Binding-site contacts:
Ligand atom C04 contacts residue TRP56 of chain 6.A at 3.8 Å (hydrophobic).
Ligand atom C11 contacts residue HIS139 of chain 6.A at 3.4 Å.
Ligand atom C20 contacts residue TRP56 of chain 6.A at 3.6 Å (hydrophobic).
Ligand atom S17 contacts residue PHE104 of chain 6.A at 3.7 Å.
Ligand atom C13 contacts residue ALA140 of chain 6.A at 3.8 Å (hydrophobic).
Ligand atom C10 contacts residue PHE422 of chain 6.A at 3.3 Å (hydrophobic).
Ligand atom S05 contacts residue SO41 of chain 6.G at 3.8 Å.
Ligand atom C21 contacts residue ALA53 of chain 6.A at 3.8 Å (hydrophobic).
Ligand atom C14 contacts residue GLU421 of chain 6.A at 3.1 Å.
Ligand atom N15 contacts residue ILE48 of chain 6.A at 3.5 Å.
Ligand atom C08 contacts residue GLU421 of chain 6.A at 3.4 Å.
Ligand atom C02 contacts residue TRP56 of chain 6.A at 3.5 Å (hydrophobic).
Ligand atom C18 contacts residue TRP56 of chain 6.A at 3.6 Å (hydrophobic).
Ligand atom C19 contacts residue TRP56 of chain 6.A at 3.5 Å (hydrophobic).
Ligand atom C04 contacts residue SO41 of chain 6.G at 3.2 Å.
Ligand atom C11 contacts residue SO41 of chain 6.G at 3.8 Å.
Ligand atom N15 contacts residue SO41 of chain 6.G at 3.8 Å.
Ligand atom N03 contacts residue TRP56 of chain 6.A at 3.8 Å.
Ligand atom N01 contacts residue MET85 of chain 6.A at 3.6 Å.
Ligand atom C06 contacts residue SO41 of chain 6.G at 3.6 Å.
Ligand atom C22 contacts residue TRP56 of chain 6.A at 3.8 Å (hydrophobic).
Ligand atom N01 contacts residue SER103 of chain 6.A at 3.3 Å (h-bond).
Ligand atom C07 contacts residue ASP46 of chain 6.A at 3.7 Å.
Ligand atom N09 contacts residue SO41 of chain 6.G at 3.2 Å (h-bond).
Ligand atom C02 contacts residue PHE422 of chain 6.A at 3.7 Å (hydrophobic).
Ligand atom C23 contacts residue TRP56 of chain 6.A at 3.8 Å (hydrophobic).
Ligand atom N01 contacts residue TRP56 of chain 6.A at 3.5 Å.
Ligand atom C21 contacts residue PHE104 of chain 6.A at 3.7 Å (hydrophobic).
Ligand atom C07 contacts residue SO41 of chain 6.G at 3.2 Å.
Ligand atom N03 contacts residue PHE422 of chain 6.A at 3.5 Å (h-bond).
Ligand atom C10 contacts residue SO41 of chain 6.G at 3.4 Å.
Ligand atom C16 contacts residue TRP56 of chain 6.A at 3.8 Å (hydrophobic).
Ligand atom C02 contacts residue SO41 of chain 6.G at 3.4 Å.
Ligand atom C20 contacts residue PHE104 of chain 6.A at 3.5 Å (hydrophobic).
Ligand atom C19 contacts residue PHE104 of chain 6.A at 3.7 Å (hydrophobic).
Ligand atom C12 contacts residue ALA140 of chain 6.A at 3.8 Å (hydrophobic).
Ligand atom C08 contacts residue SO41 of chain 6.G at 3.7 Å.
Ligand atom N03 contacts residue SO41 of chain 6.G at 3.0 Å (h-bond).
Ligand atom N01 contacts residue PHE422 of chain 6.A at 3.0 Å (h-bond).
Ligand atom S17 contacts residue ALA53 of chain 6.A at 3.6 Å.

Sequence of chain 6.A:
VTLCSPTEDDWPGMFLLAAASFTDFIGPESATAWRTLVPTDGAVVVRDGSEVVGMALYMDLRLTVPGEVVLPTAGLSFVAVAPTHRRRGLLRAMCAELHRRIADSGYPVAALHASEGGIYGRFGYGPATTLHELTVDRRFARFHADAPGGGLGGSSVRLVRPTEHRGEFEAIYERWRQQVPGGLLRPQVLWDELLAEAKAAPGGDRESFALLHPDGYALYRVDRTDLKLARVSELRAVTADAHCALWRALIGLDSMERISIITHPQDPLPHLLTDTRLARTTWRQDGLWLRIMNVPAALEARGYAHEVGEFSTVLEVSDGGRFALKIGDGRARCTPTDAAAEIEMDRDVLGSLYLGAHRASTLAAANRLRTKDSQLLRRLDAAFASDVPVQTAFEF

A protein and the small-molecule ligand that binds it are described below.
Small molecule (SMILES): Nc1nc(SCCCN2CCCCC2)nc2sc3c(c12)CCC3